The small molecule below binds the protein below.
Small molecule (SMILES): O=c1c(O)c(-c2ccc(O)c(O)c2)oc2cc(O)c(O)c(O)c12

Binding-site contacts:
Ligand atom C2 contacts residue VAL40 of chain 5.A at 4.0 Å (hydrophobic).
Ligand atom O18 contacts residue LYS55 of chain 5.A at 2.8 Å (salt-bridge).
Ligand atom O20 contacts residue MET111 of chain 5.A at 3.5 Å (h-bond).
Ligand atom C13 contacts residue VAL158 of chain 5.A at 3.8 Å (hydrophobic).
Ligand atom O20 contacts residue GLU109 of chain 5.A at 2.9 Å (salt-bridge).
Ligand atom O17 contacts residue ASP169 of chain 5.A at 3.7 Å.
Ligand atom O17 contacts residue MET108 of chain 5.A at 3.3 Å (h-bond).
Ligand atom O19 contacts residue GLU109 of chain 5.A at 3.9 Å.
Ligand atom O20 contacts residue ALA53 of chain 5.A at 3.7 Å.
Ligand atom C5 contacts residue LEU168 of chain 5.A at 3.4 Å (hydrophobic).
Ligand atom C2 contacts residue ASP169 of chain 5.A at 3.5 Å.
Ligand atom O23 contacts residue ALA113 of chain 5.A at 3.4 Å.
Ligand atom C1 contacts residue VAL40 of chain 5.A at 3.7 Å (hydrophobic).
Ligand atom C10 contacts residue VAL158 of chain 5.A at 3.8 Å (hydrophobic).
Ligand atom O20 contacts residue LEU110 of chain 5.A at 3.8 Å.
Ligand atom O19 contacts residue LEU168 of chain 5.A at 3.7 Å.
Ligand atom O20 contacts residue ILE86 of chain 5.A at 3.8 Å.
Ligand atom O21 contacts residue LEU110 of chain 5.A at 3.5 Å.
Ligand atom O19 contacts residue ILE86 of chain 5.A at 3.8 Å.
Ligand atom C3 contacts residue LYS55 of chain 5.A at 3.9 Å.
Ligand atom C4 contacts residue MET108 of chain 5.A at 3.9 Å (hydrophobic).
Ligand atom C5 contacts residue MET108 of chain 5.A at 3.7 Å (hydrophobic).
Ligand atom C9 contacts residue ILE32 of chain 5.A at 3.9 Å (hydrophobic).
Ligand atom O21 contacts residue MET111 of chain 5.A at 2.7 Å (h-bond).
Ligand atom C10 contacts residue ILE32 of chain 5.A at 4.0 Å (hydrophobic).
Ligand atom C3 contacts residue ASP169 of chain 5.A at 3.4 Å.
Ligand atom C14 contacts residue VAL158 of chain 5.A at 4.0 Å (hydrophobic).
Ligand atom O22 contacts residue ASN114 of chain 5.A at 3.5 Å (h-bond).
Ligand atom O19 contacts residue ALA53 of chain 5.A at 3.7 Å.
Ligand atom C12 contacts residue LEU168 of chain 5.A at 3.5 Å (hydrophobic).
Ligand atom O17 contacts residue GLU73 of chain 5.A at 3.5 Å (salt-bridge).
Ligand atom O19 contacts residue MET108 of chain 5.A at 3.7 Å.
Ligand atom O23 contacts residue MET111 of chain 5.A at 3.5 Å (h-bond).
Ligand atom O8 contacts residue LEU168 of chain 5.A at 3.9 Å.
Ligand atom C6 contacts residue LEU168 of chain 5.A at 3.5 Å (hydrophobic).
Ligand atom C7 contacts residue LEU168 of chain 5.A at 3.4 Å (hydrophobic).
Ligand atom O23 contacts residue ASP112 of chain 5.A at 3.6 Å.
Ligand atom C11 contacts residue ALA53 of chain 5.A at 4.0 Å (hydrophobic).
Ligand atom O18 contacts residue GLU73 of chain 5.A at 3.2 Å (salt-bridge).
Ligand atom O18 contacts residue ASP169 of chain 5.A at 2.7 Å (salt-bridge).

Sequence of chain 5.A:
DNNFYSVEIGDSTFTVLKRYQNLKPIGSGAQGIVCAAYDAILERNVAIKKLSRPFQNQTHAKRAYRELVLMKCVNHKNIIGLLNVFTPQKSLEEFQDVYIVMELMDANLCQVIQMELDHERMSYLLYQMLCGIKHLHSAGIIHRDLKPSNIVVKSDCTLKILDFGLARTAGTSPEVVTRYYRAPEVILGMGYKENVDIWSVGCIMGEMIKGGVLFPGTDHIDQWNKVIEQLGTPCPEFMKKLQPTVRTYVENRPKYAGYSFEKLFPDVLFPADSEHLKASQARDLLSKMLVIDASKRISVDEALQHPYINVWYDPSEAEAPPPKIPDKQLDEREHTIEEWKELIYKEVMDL